This protein binds this small molecule.
Small molecule (SMILES): Nc1ncnc2c1ncn2[C@@H]1O[C@H](CO[P](=O)(O)O[P](=O)(O)NP(=O)(O)O)[C@@H](O)[C@H]1O

Binding-site contacts:
Ligand atom O2B contacts residue GLY21 of chain 1.A at 3.7 Å.
Ligand atom N6 contacts residue GLU93 of chain 1.A at 2.9 Å (salt-bridge).
Ligand atom O3G contacts residue GLN22 of chain 1.A at 2.6 Å (h-bond).
Ligand atom O2B contacts residue MG1 of chain 1.B at 3.0 Å.
Ligand atom O3' contacts residue GLU142 of chain 1.A at 3.5 Å (salt-bridge).
Ligand atom O3' contacts residue GLU99 of chain 1.A at 3.0 Å (salt-bridge).
Ligand atom O1A contacts residue ASP160 of chain 1.A at 3.4 Å (salt-bridge).
Ligand atom PA contacts residue LYS41 of chain 1.A at 3.6 Å.
Ligand atom N6 contacts residue ILE76 of chain 1.A at 3.7 Å.
Ligand atom O3G contacts residue PHE23 of chain 1.A at 3.5 Å (h-bond).
Ligand atom C2 contacts residue MET145 of chain 1.A at 3.5 Å (hydrophobic).
Ligand atom PA contacts residue MG1 of chain 1.B at 3.4 Å.
Ligand atom O2G contacts residue ALA24 of chain 1.A at 2.5 Å (h-bond).
Ligand atom O4' contacts residue GLY19 of chain 1.A at 3.3 Å.
Ligand atom O4' contacts residue VAL26 of chain 1.A at 3.2 Å.
Ligand atom N1 contacts residue VAL95 of chain 1.A at 3.3 Å (h-bond).
Ligand atom O3A contacts residue LYS41 of chain 1.A at 3.3 Å.
Ligand atom N6 contacts residue ALA39 of chain 1.A at 3.6 Å.
Ligand atom O2' contacts residue GLU99 of chain 1.A at 2.6 Å (salt-bridge).
Ligand atom PB contacts residue MG1 of chain 1.B at 3.6 Å.
Ligand atom O1B contacts residue MG1 of chain 1.B at 3.7 Å.
Ligand atom O1A contacts residue LYS41 of chain 1.A at 2.6 Å (salt-bridge).
Ligand atom C3' contacts residue ILE159 of chain 1.A at 3.7 Å (hydrophobic).
Ligand atom C2' contacts residue GLU99 of chain 1.A at 3.5 Å.
Ligand atom C6 contacts residue ALA39 of chain 1.A at 3.5 Å (hydrophobic).
Ligand atom O2A contacts residue MG1 of chain 1.B at 2.0 Å.
Ligand atom O1B contacts residue ASP160 of chain 1.A at 2.9 Å (salt-bridge).
Ligand atom C4' contacts residue GLY19 of chain 1.A at 3.6 Å.
Ligand atom N3 contacts residue MET145 of chain 1.A at 3.3 Å.
Ligand atom C8 contacts residue ILE159 of chain 1.A at 3.6 Å (hydrophobic).
Ligand atom PG contacts residue ALA24 of chain 1.A at 3.7 Å.
Ligand atom N3B contacts residue ALA24 of chain 1.A at 3.2 Å.
Ligand atom O5' contacts residue VAL26 of chain 1.A at 3.6 Å.
Ligand atom O2G contacts residue PHE23 of chain 1.A at 2.5 Å.
Ligand atom O2A contacts residue ASP160 of chain 1.A at 3.1 Å.
Ligand atom C2 contacts residue VAL95 of chain 1.A at 3.3 Å (hydrophobic).
Ligand atom PG contacts residue PHE23 of chain 1.A at 3.5 Å.
Ligand atom N1 contacts residue ALA39 of chain 1.A at 3.5 Å.
Ligand atom O3G contacts residue GLY21 of chain 1.A at 3.2 Å.
Ligand atom C3' contacts residue GLU99 of chain 1.A at 3.6 Å.

Sequence of chain 1.A:
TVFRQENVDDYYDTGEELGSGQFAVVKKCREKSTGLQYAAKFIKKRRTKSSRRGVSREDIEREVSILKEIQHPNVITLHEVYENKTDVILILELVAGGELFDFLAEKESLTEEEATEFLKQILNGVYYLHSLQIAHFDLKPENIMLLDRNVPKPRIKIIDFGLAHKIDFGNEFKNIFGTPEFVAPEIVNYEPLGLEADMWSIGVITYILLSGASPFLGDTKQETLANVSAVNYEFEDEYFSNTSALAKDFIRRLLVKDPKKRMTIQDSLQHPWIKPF